Sequence of chain 1.A:
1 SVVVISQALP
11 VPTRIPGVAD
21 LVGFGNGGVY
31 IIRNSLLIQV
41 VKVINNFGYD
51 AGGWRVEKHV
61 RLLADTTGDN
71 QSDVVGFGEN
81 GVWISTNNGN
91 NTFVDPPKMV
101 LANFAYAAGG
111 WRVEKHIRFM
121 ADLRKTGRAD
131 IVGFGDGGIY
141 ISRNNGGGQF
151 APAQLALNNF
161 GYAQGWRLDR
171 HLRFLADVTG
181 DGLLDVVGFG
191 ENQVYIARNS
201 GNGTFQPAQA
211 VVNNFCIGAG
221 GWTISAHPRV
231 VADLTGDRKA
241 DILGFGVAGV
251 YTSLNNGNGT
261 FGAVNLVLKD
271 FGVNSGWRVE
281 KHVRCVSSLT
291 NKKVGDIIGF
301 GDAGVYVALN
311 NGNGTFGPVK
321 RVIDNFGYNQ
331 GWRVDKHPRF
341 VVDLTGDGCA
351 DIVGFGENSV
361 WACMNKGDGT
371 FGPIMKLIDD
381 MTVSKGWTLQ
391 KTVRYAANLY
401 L

Binding-site contacts:
Ligand atom C11 contacts residue GLY220 of chain 1.A at 3.5 Å.
Ligand atom C3 contacts residue TYR251 of chain 1.A at 4.0 Å (hydrophobic).
Ligand atom O10 contacts residue TYR251 of chain 1.A at 3.7 Å.
Ligand atom C10 contacts residue GLY220 of chain 1.A at 3.6 Å.
Ligand atom C3 contacts residue ASN214 of chain 1.A at 3.7 Å.
Ligand atom O8 contacts residue GLY220 of chain 1.A at 3.7 Å.
Ligand atom O4 contacts residue VAL264 of chain 1.A at 4.5 Å.
Ligand atom O1A contacts residue ASN214 of chain 1.A at 2.3 Å (h-bond).
Ligand atom O10 contacts residue GLY246 of chain 1.A at 3.5 Å.
Ligand atom C4 contacts residue TRP222 of chain 1.A at 3.6 Å (hydrophobic).
Ligand atom O1B contacts residue GLY220 of chain 1.A at 3.9 Å.
Ligand atom C10 contacts residue GLY246 of chain 1.A at 4.2 Å.
Ligand atom C10 contacts residue TRP222 of chain 1.A at 3.6 Å (hydrophobic).
Ligand atom O4 contacts residue ASN214 of chain 1.A at 3.8 Å.
Ligand atom C11 contacts residue VAL247 of chain 1.A at 4.0 Å (hydrophobic).
Ligand atom C11 contacts residue GLY246 of chain 1.A at 4.1 Å.
Ligand atom C5 contacts residue TRP222 of chain 1.A at 4.1 Å (hydrophobic).
Ligand atom C6 contacts residue GLY220 of chain 1.A at 3.4 Å.
Ligand atom N5 contacts residue TRP222 of chain 1.A at 3.3 Å (h-bond).
Ligand atom C11 contacts residue GLY221 of chain 1.A at 3.9 Å.
Ligand atom O4 contacts residue TYR251 of chain 1.A at 3.5 Å.
Ligand atom O1A contacts residue GLY220 of chain 1.A at 3.9 Å.
Ligand atom C11 contacts residue TRP222 of chain 1.A at 3.5 Å (hydrophobic).
Ligand atom C5 contacts residue GLY220 of chain 1.A at 3.8 Å.
Ligand atom O4 contacts residue TRP222 of chain 1.A at 3.3 Å.
Ligand atom C7 contacts residue GLY220 of chain 1.A at 3.3 Å.
Ligand atom C1 contacts residue GLY220 of chain 1.A at 4.1 Å.
Ligand atom C9 contacts residue GLY220 of chain 1.A at 4.2 Å.
Ligand atom N5 contacts residue GLY220 of chain 1.A at 2.9 Å (h-bond).
Ligand atom C1 contacts residue ASN214 of chain 1.A at 3.5 Å.
Ligand atom C2 contacts residue ASN214 of chain 1.A at 4.2 Å.
Ligand atom C8 contacts residue GLY220 of chain 1.A at 3.9 Å.
Ligand atom O10 contacts residue TRP222 of chain 1.A at 4.1 Å.
Ligand atom O10 contacts residue VAL247 of chain 1.A at 2.9 Å (h-bond).
Ligand atom C5 contacts residue TYR251 of chain 1.A at 4.5 Å (hydrophobic).
Ligand atom C4 contacts residue ASN214 of chain 1.A at 3.5 Å.
Ligand atom C4 contacts residue TYR251 of chain 1.A at 4.3 Å (hydrophobic).
Ligand atom C4 contacts residue GLY220 of chain 1.A at 4.4 Å.
Ligand atom C11 contacts residue HIS227 of chain 1.A at 4.0 Å.
Ligand atom C10 contacts residue VAL247 of chain 1.A at 3.9 Å (hydrophobic).

A small-molecule ligand and the protein it binds are described below.
Small molecule (SMILES): CC(=O)N[C@H]1[C@H]([C@H](O)[C@H](O)CO)O[C@@](O)(C(=O)O)C[C@@H]1O